Binding-site contacts:
Ligand atom N4A contacts residue PHE179 of chain 41.A at 3.5 Å.
Ligand atom CM2 contacts residue ILE77 of chain 41.A at 3.8 Å (hydrophobic).
Ligand atom C5 contacts residue MET214 of chain 41.A at 3.4 Å (hydrophobic).
Ligand atom CM6 contacts residue TYR144 of chain 41.A at 3.7 Å (hydrophobic).
Ligand atom N5A contacts residue PHE179 of chain 41.A at 3.3 Å.
Ligand atom C6B contacts residue ILE98 of chain 41.A at 3.8 Å (hydrophobic).
Ligand atom C3 contacts residue LEU100 of chain 41.A at 3.8 Å (hydrophobic).
Ligand atom CM4 contacts residue TYR142 of chain 41.A at 3.7 Å (hydrophobic).
Ligand atom N2 contacts residue MET214 of chain 41.A at 3.8 Å.
Ligand atom O1 contacts residue LEU100 of chain 41.A at 3.7 Å.
Ligand atom CM2 contacts residue ILE122 of chain 41.A at 3.8 Å (hydrophobic).
Ligand atom N3A contacts residue TYR144 of chain 41.A at 3.2 Å.
Ligand atom O1B contacts residue ILE98 of chain 41.A at 3.2 Å.
Ligand atom O1 contacts residue MET214 of chain 41.A at 3.2 Å.
Ligand atom N3A contacts residue PHE179 of chain 41.A at 3.7 Å.
Ligand atom N4A contacts residue TYR144 of chain 41.A at 3.7 Å.
Ligand atom CM4 contacts residue VAL168 of chain 41.A at 3.9 Å (hydrophobic).
Ligand atom C2A contacts residue PHE179 of chain 41.A at 3.5 Å (hydrophobic).
Ligand atom C2A contacts residue LEU217 of chain 41.A at 4.0 Å (hydrophobic).
Ligand atom C5B contacts residue TYR144 of chain 41.A at 3.8 Å (hydrophobic).
Ligand atom CM3 contacts residue TYR190 of chain 41.A at 3.6 Å (hydrophobic).
Ligand atom C5B contacts residue LEU181 of chain 41.A at 3.6 Å (hydrophobic).
Ligand atom CM6 contacts residue LEU184 of chain 41.A at 3.7 Å (hydrophobic).
Ligand atom CM6 contacts residue LEU181 of chain 41.A at 3.8 Å (hydrophobic).
Ligand atom CM4 contacts residue TYR144 of chain 41.A at 3.8 Å (hydrophobic).
Ligand atom C1C contacts residue MET214 of chain 41.A at 3.2 Å (hydrophobic).
Ligand atom N5A contacts residue LEU217 of chain 41.A at 3.6 Å.
Ligand atom C2B contacts residue ILE122 of chain 41.A at 4.0 Å (hydrophobic).
Ligand atom CM4 contacts residue ALA166 of chain 41.A at 3.1 Å (hydrophobic).
Ligand atom C1B contacts residue ILE98 of chain 41.A at 3.7 Å (hydrophobic).
Ligand atom N5A contacts residue MET124 of chain 41.A at 3.9 Å.
Ligand atom N1A contacts residue PHE179 of chain 41.A at 3.3 Å.
Ligand atom C1B contacts residue LEU181 of chain 41.A at 4.0 Å (hydrophobic).
Ligand atom N1A contacts residue LEU217 of chain 41.A at 3.3 Å.
Ligand atom C4 contacts residue LEU100 of chain 41.A at 3.9 Å (hydrophobic).
Ligand atom N1A contacts residue MET124 of chain 41.A at 3.6 Å.
Ligand atom C6B contacts residue LEU181 of chain 41.A at 3.5 Å (hydrophobic).
Ligand atom C4 contacts residue MET214 of chain 41.A at 3.7 Å (hydrophobic).
Ligand atom C4 contacts residue TYR190 of chain 41.A at 3.7 Å (hydrophobic).
Ligand atom N2 contacts residue LEU100 of chain 41.A at 3.8 Å.

A protein and the small-molecule ligand that binds it are described below.
Small molecule (SMILES): Cc1cc(CCCOc2c(C)cc(-c3nnn(C)n3)cc2C)on1

Sequence of chain 41.A:
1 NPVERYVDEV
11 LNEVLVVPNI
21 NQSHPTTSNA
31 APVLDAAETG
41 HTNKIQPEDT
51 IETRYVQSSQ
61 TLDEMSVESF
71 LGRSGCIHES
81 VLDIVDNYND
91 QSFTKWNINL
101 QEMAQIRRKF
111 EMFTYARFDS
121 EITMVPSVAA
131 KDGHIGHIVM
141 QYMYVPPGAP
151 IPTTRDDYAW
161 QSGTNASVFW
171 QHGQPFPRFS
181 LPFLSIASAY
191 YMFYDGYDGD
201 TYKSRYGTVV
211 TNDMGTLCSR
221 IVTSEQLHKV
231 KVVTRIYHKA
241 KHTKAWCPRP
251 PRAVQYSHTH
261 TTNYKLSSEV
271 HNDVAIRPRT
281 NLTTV